Sequence of chain 1.C:
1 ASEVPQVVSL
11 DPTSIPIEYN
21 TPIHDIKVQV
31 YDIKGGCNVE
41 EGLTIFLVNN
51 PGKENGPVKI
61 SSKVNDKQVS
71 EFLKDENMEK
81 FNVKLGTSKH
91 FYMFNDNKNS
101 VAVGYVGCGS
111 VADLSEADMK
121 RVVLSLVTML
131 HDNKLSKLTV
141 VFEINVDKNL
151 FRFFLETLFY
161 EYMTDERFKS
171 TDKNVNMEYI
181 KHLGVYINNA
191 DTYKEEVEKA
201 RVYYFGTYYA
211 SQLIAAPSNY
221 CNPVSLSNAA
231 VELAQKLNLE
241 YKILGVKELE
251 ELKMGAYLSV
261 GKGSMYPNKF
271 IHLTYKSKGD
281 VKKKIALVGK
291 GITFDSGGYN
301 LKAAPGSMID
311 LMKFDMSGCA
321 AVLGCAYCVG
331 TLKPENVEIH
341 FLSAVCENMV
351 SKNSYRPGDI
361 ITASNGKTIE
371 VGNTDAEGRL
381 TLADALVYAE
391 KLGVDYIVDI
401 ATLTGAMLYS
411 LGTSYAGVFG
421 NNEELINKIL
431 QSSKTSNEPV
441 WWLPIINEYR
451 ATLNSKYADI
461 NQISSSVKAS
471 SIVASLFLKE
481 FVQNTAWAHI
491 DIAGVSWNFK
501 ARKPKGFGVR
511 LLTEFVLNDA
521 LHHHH

This protein binds this small molecule.
Small molecule (SMILES): O=C(CNc1ccccc1)N[C@@H](C(=O)NO)c1ccc(-c2cc(F)c(F)c(F)c2)cc1

Sequence of chain 1.D:
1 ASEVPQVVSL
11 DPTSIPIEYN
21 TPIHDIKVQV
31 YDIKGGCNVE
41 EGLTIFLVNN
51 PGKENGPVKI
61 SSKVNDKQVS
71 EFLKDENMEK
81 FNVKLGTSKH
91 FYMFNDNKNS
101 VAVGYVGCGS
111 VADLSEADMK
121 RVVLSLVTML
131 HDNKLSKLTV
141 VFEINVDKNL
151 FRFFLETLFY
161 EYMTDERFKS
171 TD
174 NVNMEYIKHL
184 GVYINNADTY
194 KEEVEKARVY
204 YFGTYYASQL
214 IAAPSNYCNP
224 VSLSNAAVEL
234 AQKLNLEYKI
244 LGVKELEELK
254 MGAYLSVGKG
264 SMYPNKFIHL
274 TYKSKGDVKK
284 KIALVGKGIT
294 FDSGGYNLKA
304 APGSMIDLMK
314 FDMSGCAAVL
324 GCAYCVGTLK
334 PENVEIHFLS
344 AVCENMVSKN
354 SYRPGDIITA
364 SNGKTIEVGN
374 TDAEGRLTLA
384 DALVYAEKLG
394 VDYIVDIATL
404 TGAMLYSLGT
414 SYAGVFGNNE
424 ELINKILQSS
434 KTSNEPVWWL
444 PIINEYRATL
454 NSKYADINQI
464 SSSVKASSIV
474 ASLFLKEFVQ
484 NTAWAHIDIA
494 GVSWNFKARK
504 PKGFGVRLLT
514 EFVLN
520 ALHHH

Binding-site contacts:
Ligand atom F28 contacts residue LEU408 of chain 1.D at 2.6 Å.
Ligand atom O15 contacts residue LYS290 of chain 1.D at 3.6 Å.
Ligand atom N14 contacts residue LEU403 of chain 1.D at 3.6 Å (h-bond).
Ligand atom C17 contacts residue GLY405 of chain 1.D at 3.5 Å.
Ligand atom F24 contacts residue ALA493 of chain 1.D at 2.9 Å.
Ligand atom C29 contacts residue MET308 of chain 1.D at 3.3 Å (hydrophobic).
Ligand atom O01 contacts residue GLY405 of chain 1.D at 2.9 Å (h-bond).
Ligand atom C13 contacts residue ZN1 of chain 1.RA at 3.0 Å.
Ligand atom C22 contacts residue PHE314 of chain 1.D at 3.4 Å (hydrophobic).
Ligand atom N14 contacts residue ZN1 of chain 1.QA at 2.9 Å.
Ligand atom O15 contacts residue ZN1 of chain 1.QA at 2.0 Å.
Ligand atom F24 contacts residue PHE314 of chain 1.D at 2.9 Å.
Ligand atom C27 contacts residue MET308 of chain 1.D at 3.5 Å (hydrophobic).
Ligand atom C23 contacts residue ALA493 of chain 1.D at 2.9 Å (hydrophobic).
Ligand atom C27 contacts residue LEU408 of chain 1.D at 3.3 Å (hydrophobic).
Ligand atom O15 contacts residue CO31 of chain 1.OA at 3.5 Å (h-bond).
Ligand atom O01 contacts residue THR404 of chain 1.D at 3.4 Å.
Ligand atom O15 contacts residue ASP295 of chain 1.D at 2.6 Å (salt-bridge).
Ligand atom C08 contacts residue TYR409 of chain 1.D at 3.5 Å (hydrophobic).
Ligand atom C31 contacts residue GLY405 of chain 1.D at 3.4 Å.
Ligand atom O16 contacts residue ZN1 of chain 1.RA at 2.5 Å.
Ligand atom C25 contacts residue PHE499 of chain 1.D at 3.5 Å (hydrophobic).
Ligand atom C13 contacts residue ASP375 of chain 1.D at 3.4 Å.
Ligand atom O15 contacts residue GLU377 of chain 1.D at 2.8 Å (salt-bridge).
Ligand atom C07 contacts residue ALA406 of chain 1.D at 3.6 Å (hydrophobic).
Ligand atom O15 contacts residue ASP375 of chain 1.D at 2.8 Å (salt-bridge).
Ligand atom C22 contacts residue ALA493 of chain 1.D at 3.2 Å (hydrophobic).
Ligand atom C23 contacts residue PHE314 of chain 1.D at 3.1 Å (hydrophobic).
Ligand atom C13 contacts residue LYS302 of chain 1.D at 3.6 Å.
Ligand atom O16 contacts residue ASP375 of chain 1.D at 2.9 Å (salt-bridge).
Ligand atom F26 contacts residue PHE499 of chain 1.D at 2.4 Å.
Ligand atom O16 contacts residue LYS302 of chain 1.D at 2.7 Å (salt-bridge).
Ligand atom F28 contacts residue MET308 of chain 1.D at 3.4 Å.
Ligand atom O15 contacts residue ZN1 of chain 1.RA at 1.7 Å.
Ligand atom N14 contacts residue ZN1 of chain 1.RA at 2.8 Å.
Ligand atom N14 contacts residue CO31 of chain 1.OA at 3.6 Å (h-bond).
Ligand atom C25 contacts residue ALA493 of chain 1.D at 3.4 Å (hydrophobic).
Ligand atom N14 contacts residue ASP375 of chain 1.D at 3.3 Å (salt-bridge).
Ligand atom C29 contacts residue LEU408 of chain 1.D at 3.4 Å (hydrophobic).
Ligand atom C08 contacts residue GLY405 of chain 1.D at 3.6 Å.